Sequence of chain 1.A:
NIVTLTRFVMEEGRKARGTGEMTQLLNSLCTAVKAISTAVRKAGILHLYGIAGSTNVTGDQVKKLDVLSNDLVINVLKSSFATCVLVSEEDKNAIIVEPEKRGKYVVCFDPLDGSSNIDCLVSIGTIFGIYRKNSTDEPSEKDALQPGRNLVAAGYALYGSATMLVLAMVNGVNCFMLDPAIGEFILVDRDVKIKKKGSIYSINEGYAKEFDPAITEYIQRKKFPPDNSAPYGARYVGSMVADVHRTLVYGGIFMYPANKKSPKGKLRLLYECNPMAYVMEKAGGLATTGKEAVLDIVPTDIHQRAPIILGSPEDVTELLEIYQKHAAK

Sequence of chain 1.B:
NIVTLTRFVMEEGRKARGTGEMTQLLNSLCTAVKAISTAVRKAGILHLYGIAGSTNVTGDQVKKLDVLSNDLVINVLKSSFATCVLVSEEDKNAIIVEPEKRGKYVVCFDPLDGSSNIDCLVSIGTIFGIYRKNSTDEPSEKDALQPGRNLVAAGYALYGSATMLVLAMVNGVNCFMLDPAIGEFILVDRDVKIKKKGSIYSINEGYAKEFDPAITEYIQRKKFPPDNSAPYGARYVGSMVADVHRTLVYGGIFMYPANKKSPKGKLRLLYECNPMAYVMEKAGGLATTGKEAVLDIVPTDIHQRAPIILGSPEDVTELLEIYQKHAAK

Binding-site contacts:
Ligand atom O6 contacts residue LYS274 of chain 1.B at 2.9 Å (salt-bridge).
Ligand atom O6 contacts residue TYR264 of chain 1.B at 3.4 Å.
Ligand atom O3P contacts residue LYS274 of chain 1.B at 3.8 Å.
Ligand atom O3 contacts residue GLY246 of chain 1.B at 4.0 Å.
Ligand atom O2 contacts residue SER123 of chain 1.B at 3.6 Å.
Ligand atom P contacts residue ARG243 of chain 1.A at 4.0 Å.
Ligand atom O3P contacts residue TYR264 of chain 1.B at 2.6 Å (h-bond).
Ligand atom O1P contacts residue ASN212 of chain 1.B at 2.9 Å (h-bond).
Ligand atom O2 contacts residue GLY246 of chain 1.B at 3.8 Å.
Ligand atom O3 contacts residue SER247 of chain 1.B at 3.6 Å.
Ligand atom O1P contacts residue TYR244 of chain 1.B at 2.7 Å (h-bond).
Ligand atom C4 contacts residue GLY246 of chain 1.B at 3.4 Å.
Ligand atom C6 contacts residue TYR244 of chain 1.B at 3.8 Å (hydrophobic).
Ligand atom C6 contacts residue LYS274 of chain 1.B at 3.6 Å.
Ligand atom O3P contacts residue TYR215 of chain 1.B at 2.5 Å (h-bond).
Ligand atom C1 contacts residue ASP121 of chain 1.B at 3.6 Å.
Ligand atom P contacts residue TYR215 of chain 1.B at 3.7 Å.
Ligand atom P contacts residue ASN212 of chain 1.B at 3.7 Å.
Ligand atom O2P contacts residue ASN212 of chain 1.B at 3.9 Å.
Ligand atom P contacts residue TYR264 of chain 1.B at 3.8 Å.
Ligand atom O3 contacts residue ASP121 of chain 1.B at 2.5 Å (salt-bridge).
Ligand atom C3 contacts residue MET248 of chain 1.B at 3.6 Å (hydrophobic).
Ligand atom C5 contacts residue LYS274 of chain 1.B at 3.7 Å.
Ligand atom P contacts residue LYS274 of chain 1.B at 3.8 Å.
Ligand atom O3 contacts residue MET248 of chain 1.B at 2.9 Å (h-bond).
Ligand atom O2P contacts residue ARG243 of chain 1.A at 2.8 Å (salt-bridge).
Ligand atom O1 contacts residue LEU275 of chain 1.B at 3.8 Å.
Ligand atom C1 contacts residue MG1 of chain 1.G at 3.9 Å.
Ligand atom O6 contacts residue TYR244 of chain 1.B at 4.0 Å.
Ligand atom O5 contacts residue LYS274 of chain 1.B at 2.9 Å (salt-bridge).
Ligand atom C4 contacts residue MET248 of chain 1.B at 3.6 Å (hydrophobic).
Ligand atom C6 contacts residue GLY246 of chain 1.B at 3.8 Å.
Ligand atom O1P contacts residue ARG243 of chain 1.A at 3.6 Å.
Ligand atom C1 contacts residue GLU280 of chain 1.B at 3.7 Å.
Ligand atom C3 contacts residue ASP121 of chain 1.B at 3.6 Å.
Ligand atom O1 contacts residue GLU280 of chain 1.B at 3.9 Å.
Ligand atom O1P contacts residue TYR264 of chain 1.B at 3.6 Å.
Ligand atom O1 contacts residue LYS274 of chain 1.B at 3.0 Å.
Ligand atom O4 contacts residue MET248 of chain 1.B at 3.2 Å (h-bond).
Ligand atom P contacts residue TYR244 of chain 1.B at 3.9 Å.

A small-molecule ligand and the protein it binds are described below.
Small molecule (SMILES): O=P(O)(O)OC[C@H]1O[C@](O)(CO)[C@@H](O)[C@@H]1O